Binding-site contacts:
Ligand atom C6 contacts residue ARG24 of chain 1.D at 3.8 Å.
Ligand atom C4 contacts residue TRP7 of chain 1.D at 4.3 Å (hydrophobic).
Ligand atom O2 contacts residue TRP7 of chain 1.D at 2.9 Å.
Ligand atom O2 contacts residue ASP5 of chain 1.D at 4.2 Å.
Ligand atom C2 contacts residue TRP7 of chain 1.D at 2.6 Å (hydrophobic).
Ligand atom O5 contacts residue TRP7 of chain 1.D at 2.4 Å.
Ligand atom C5 contacts residue ARG24 of chain 1.D at 4.1 Å.
Ligand atom C6 contacts residue TRP7 of chain 1.D at 4.4 Å (hydrophobic).
Ligand atom O3 contacts residue GLU6 of chain 1.D at 4.1 Å.
Ligand atom O2 contacts residue GLU6 of chain 1.D at 3.4 Å.
Ligand atom C5 contacts residue TRP7 of chain 1.D at 3.7 Å (hydrophobic).
Ligand atom O3 contacts residue TRP7 of chain 1.D at 4.5 Å.
Ligand atom O6 contacts residue ARG24 of chain 1.D at 2.9 Å (salt-bridge).
Ligand atom O5 contacts residue ARG24 of chain 1.D at 3.1 Å (salt-bridge).
Ligand atom C1 contacts residue TRP7 of chain 1.D at 1.5 Å (hydrophobic).
Ligand atom C1 contacts residue ARG24 of chain 1.D at 3.7 Å.
Ligand atom C3 contacts residue TRP7 of chain 1.D at 3.9 Å (hydrophobic).

The small molecule below binds the protein below.
Small molecule (SMILES): OC[C@H]1O[C@H](O)[C@@H](O)[C@@H](O)[C@@H]1O

Sequence of chain 1.D:
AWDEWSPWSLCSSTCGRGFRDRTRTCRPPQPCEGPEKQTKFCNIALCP